Sequence of chain 1.B:
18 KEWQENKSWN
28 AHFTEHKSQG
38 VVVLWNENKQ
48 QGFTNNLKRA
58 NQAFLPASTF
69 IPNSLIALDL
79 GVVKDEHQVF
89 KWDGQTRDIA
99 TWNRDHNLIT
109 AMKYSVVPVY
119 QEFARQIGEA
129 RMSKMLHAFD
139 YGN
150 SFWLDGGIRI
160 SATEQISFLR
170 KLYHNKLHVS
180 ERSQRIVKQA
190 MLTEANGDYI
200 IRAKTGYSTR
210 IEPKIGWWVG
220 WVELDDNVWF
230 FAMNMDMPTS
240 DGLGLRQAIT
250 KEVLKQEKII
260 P

Binding-site contacts:
Ligand atom OH contacts residue TRP228 of chain 1.B at 4.4 Å.
Ligand atom C2 contacts residue TRP228 of chain 1.B at 4.2 Å (hydrophobic).
Ligand atom OH contacts residue ASN226 of chain 1.B at 3.4 Å.
Ligand atom C1 contacts residue TRP228 of chain 1.B at 4.3 Å (hydrophobic).
Ligand atom C4 contacts residue ASN226 of chain 1.B at 3.5 Å.
Ligand atom OH contacts residue LEU223 of chain 1.B at 4.3 Å.
Ligand atom C2 contacts residue ILE258 of chain 1.B at 4.2 Å (hydrophobic).
Ligand atom C2 contacts residue GLU256 of chain 1.B at 4.5 Å.
Ligand atom C1 contacts residue LYS257 of chain 1.B at 4.1 Å.
Ligand atom C1 contacts residue GLU256 of chain 1.B at 3.6 Å.
Ligand atom C4 contacts residue TRP228 of chain 1.B at 3.8 Å (hydrophobic).
Ligand atom C3 contacts residue TRP228 of chain 1.B at 3.0 Å (hydrophobic).
Ligand atom C3 contacts residue ASN226 of chain 1.B at 4.2 Å.
Ligand atom C2 contacts residue LYS257 of chain 1.B at 3.8 Å.
Ligand atom C3 contacts residue LEU223 of chain 1.B at 4.0 Å (hydrophobic).

A protein and the small-molecule ligand that binds it are described below.
Small molecule (SMILES): CCCCO